A small-molecule ligand and the protein it binds are described below.
Small molecule (SMILES): CC(=O)N[C@H]1[C@H](O[C@H]2[C@H](O)[C@@H](NC(C)=O)CO[C@@H]2CO[C@@H]2O[C@@H](C)[C@@H](O)[C@@H](O)[C@@H]2O)O[C@H](CO)[C@@H](O)[C@@H]1O

Sequence of chain 1.B:
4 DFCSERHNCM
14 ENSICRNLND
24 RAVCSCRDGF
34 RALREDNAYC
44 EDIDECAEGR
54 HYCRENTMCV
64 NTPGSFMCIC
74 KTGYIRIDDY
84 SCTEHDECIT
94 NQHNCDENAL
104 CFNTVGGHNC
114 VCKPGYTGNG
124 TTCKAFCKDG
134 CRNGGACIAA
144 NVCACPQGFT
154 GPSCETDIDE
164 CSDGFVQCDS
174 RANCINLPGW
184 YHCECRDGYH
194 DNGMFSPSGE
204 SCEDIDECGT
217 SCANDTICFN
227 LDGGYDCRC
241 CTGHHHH

Binding-site contacts:
Ligand atom C3 contacts residue ASN122 of chain 1.B at 3.8 Å.
Ligand atom C7 contacts residue ASN122 of chain 1.B at 3.4 Å.
Ligand atom N2 contacts residue ASN122 of chain 1.B at 2.8 Å (h-bond).
Ligand atom O5 contacts residue THR125 of chain 1.B at 3.5 Å (h-bond).
Ligand atom C4 contacts residue ASN122 of chain 1.B at 4.2 Å.
Ligand atom O7 contacts residue ASN122 of chain 1.B at 3.6 Å (h-bond).
Ligand atom C5 contacts residue ASN122 of chain 1.B at 3.7 Å.
Ligand atom O6 contacts residue THR125 of chain 1.B at 4.2 Å.
Ligand atom C5 contacts residue THR125 of chain 1.B at 3.4 Å.
Ligand atom C8 contacts residue ASN122 of chain 1.B at 4.5 Å.
Ligand atom O5 contacts residue ASN122 of chain 1.B at 2.4 Å (h-bond).
Ligand atom C1 contacts residue THR125 of chain 1.B at 3.8 Å.
Ligand atom C2 contacts residue ASN122 of chain 1.B at 2.4 Å.
Ligand atom C1 contacts residue ASN122 of chain 1.B at 1.4 Å.
Ligand atom C6 contacts residue THR125 of chain 1.B at 3.8 Å.